Binding-site contacts:
Ligand atom C5 contacts residue TYR53 of chain 1.F at 3.3 Å (hydrophobic).
Ligand atom O2' contacts residue SER143 of chain 1.F at 3.4 Å (h-bond).
Ligand atom N3 contacts residue TYR53 of chain 1.F at 3.4 Å.
Ligand atom C4' contacts residue SER143 of chain 1.F at 3.3 Å.
Ligand atom C2' contacts residue ASN142 of chain 1.F at 3.4 Å.
Ligand atom C9 contacts residue SER49 of chain 1.F at 3.5 Å.
Ligand atom O4' contacts residue ARG144 of chain 1.F at 3.3 Å.
Ligand atom OP1 contacts residue ALA79 of chain 1.F at 2.8 Å (h-bond).
Ligand atom N6 contacts residue TRP48 of chain 1.F at 3.3 Å.
Ligand atom O3' contacts residue LYS32 of chain 1.F at 3.4 Å.
Ligand atom OP1 contacts residue LYS32 of chain 1.F at 3.2 Å (salt-bridge).
Ligand atom O4' contacts residue ASN142 of chain 1.F at 3.0 Å (h-bond).
Ligand atom C4 contacts residue TYR108 of chain 1.F at 3.2 Å (hydrophobic).
Ligand atom OP1 contacts residue ASN124 of chain 1.F at 2.7 Å (h-bond).
Ligand atom C2 contacts residue ARG144 of chain 1.F at 3.4 Å.
Ligand atom C2 contacts residue HIS38 of chain 1.F at 3.1 Å.
Ligand atom N7 contacts residue TYR53 of chain 1.F at 3.3 Å.
Ligand atom O2' contacts residue ASN142 of chain 1.F at 2.8 Å (h-bond).
Ligand atom N3 contacts residue TYR108 of chain 1.F at 3.2 Å (h-bond).
Ligand atom N7 contacts residue ARG57 of chain 1.F at 2.9 Å (salt-bridge).
Ligand atom N1 contacts residue HIS38 of chain 1.F at 2.8 Å (h-bond).
Ligand atom C5' contacts residue THR141 of chain 1.F at 3.1 Å.
Ligand atom N3 contacts residue SER34 of chain 1.F at 3.1 Å (h-bond).
Ligand atom OP1 contacts residue GLY81 of chain 1.F at 3.4 Å.
Ligand atom N6 contacts residue SER49 of chain 1.F at 2.8 Å (h-bond).
Ligand atom O5' contacts residue LYS32 of chain 1.F at 3.5 Å.
Ligand atom C6 contacts residue TYR108 of chain 1.F at 3.4 Å (hydrophobic).
Ligand atom O2' contacts residue LYS32 of chain 1.F at 3.3 Å.
Ligand atom O2' contacts residue ASN78 of chain 1.F at 2.9 Å (h-bond).
Ligand atom C2 contacts residue TYR108 of chain 1.F at 3.4 Å (hydrophobic).
Ligand atom N1 contacts residue TYR108 of chain 1.F at 3.5 Å (h-bond).
Ligand atom O4' contacts residue SER143 of chain 1.F at 3.4 Å (h-bond).
Ligand atom C4' contacts residue THR141 of chain 1.F at 3.0 Å.
Ligand atom C5 contacts residue TYR108 of chain 1.F at 3.2 Å (hydrophobic).
Ligand atom O3' contacts residue ASN124 of chain 1.F at 3.2 Å (h-bond).
Ligand atom O6 contacts residue ARG57 of chain 1.F at 2.6 Å (salt-bridge).
Ligand atom OP2 contacts residue ASP145 of chain 1.F at 2.9 Å (salt-bridge).
Ligand atom C2 contacts residue SER33 of chain 1.F at 3.4 Å.
Ligand atom C2' contacts residue LYS32 of chain 1.F at 3.2 Å.
Ligand atom O2 contacts residue ARG144 of chain 1.F at 3.1 Å.

Sequence of chain 1.F:
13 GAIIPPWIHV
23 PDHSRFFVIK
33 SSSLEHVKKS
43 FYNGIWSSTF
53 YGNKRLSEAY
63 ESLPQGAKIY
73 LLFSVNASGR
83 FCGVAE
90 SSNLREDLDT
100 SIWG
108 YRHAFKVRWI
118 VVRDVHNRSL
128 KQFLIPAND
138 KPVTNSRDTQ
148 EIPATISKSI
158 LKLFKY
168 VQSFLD

A small-molecule ligand and the protein it binds are described below.
Small molecule (SMILES): CNc1ncnc2c1ncn2[C@@H]1O[C@H](CO[P](=O)(O)O[C@H]2[C@@H](O)[C@H](n3cnc4c(=O)nc(N)[nH]c43)O[C@@H]2CO[P](=O)(O)O[C@H]2[C@@H](O)[C@H](n3cnc4c(=O)nc(N)[nH]c43)O[C@@H]2CO[P](=O)(O)O[C@H]2[C@@H](O)[C@H](n3cnc4c(N)ncnc43)O[C@@H]2CO)[C@@H](O[P](=O)(O)OC[C@H]2O[C@@H](n3ccc(N)nc3=O)[C@H](O)[C@@H]2O[P](=O)(O)OC[C@H]2O[C@@H](n3cnc4c(N)ncnc43)[C@H](O)[C@@H]2O[P](=O)(O)OC[C@H]2O[C@@H](n3ccc(=O)[nH]c3=O)[C@H](O)[C@@H]2O)[C@H]1O